Sequence of chain 1.J:
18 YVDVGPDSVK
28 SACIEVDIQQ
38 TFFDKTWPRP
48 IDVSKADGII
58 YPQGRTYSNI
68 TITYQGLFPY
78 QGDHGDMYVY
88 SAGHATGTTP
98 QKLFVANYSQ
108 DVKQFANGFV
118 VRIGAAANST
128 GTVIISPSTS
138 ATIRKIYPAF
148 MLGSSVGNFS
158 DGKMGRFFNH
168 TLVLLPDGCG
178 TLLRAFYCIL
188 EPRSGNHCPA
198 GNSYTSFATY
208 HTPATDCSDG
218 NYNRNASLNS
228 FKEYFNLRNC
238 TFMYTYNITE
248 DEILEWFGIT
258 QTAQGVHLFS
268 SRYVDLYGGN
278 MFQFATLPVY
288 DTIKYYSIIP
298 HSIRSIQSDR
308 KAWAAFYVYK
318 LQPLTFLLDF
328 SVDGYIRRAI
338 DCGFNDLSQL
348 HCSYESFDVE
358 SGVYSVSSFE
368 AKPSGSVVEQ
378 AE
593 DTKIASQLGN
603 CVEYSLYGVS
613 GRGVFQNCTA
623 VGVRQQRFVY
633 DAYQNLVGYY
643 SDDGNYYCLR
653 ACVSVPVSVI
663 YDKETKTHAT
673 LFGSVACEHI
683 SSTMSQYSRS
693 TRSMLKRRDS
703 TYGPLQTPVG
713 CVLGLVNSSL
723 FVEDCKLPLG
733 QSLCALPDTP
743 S

The small molecule below binds the protein below.
Small molecule (SMILES): CC(=O)N[C@@H]1[C@@H](O)[C@H](O)[C@@H](CO)O[C@H]1O

Binding-site contacts:
Ligand atom C7 contacts residue ASN104 of chain 1.J at 4.1 Å.
Ligand atom C8 contacts residue GLN107 of chain 1.J at 3.7 Å.
Ligand atom O5 contacts residue GLN37 of chain 1.J at 4.4 Å.
Ligand atom C3 contacts residue ASN104 of chain 1.J at 3.8 Å.
Ligand atom O5 contacts residue ASN104 of chain 1.J at 2.3 Å (h-bond).
Ligand atom C7 contacts residue GLN107 of chain 1.J at 4.1 Å.
Ligand atom C4 contacts residue ASN104 of chain 1.J at 4.2 Å.
Ligand atom C2 contacts residue ASN104 of chain 1.J at 2.5 Å.
Ligand atom N2 contacts residue GLN107 of chain 1.J at 3.5 Å.
Ligand atom C1 contacts residue GLN107 of chain 1.J at 4.4 Å.
Ligand atom C6 contacts residue ASN104 of chain 1.J at 4.5 Å.
Ligand atom C5 contacts residue ASN104 of chain 1.J at 3.7 Å.
Ligand atom N2 contacts residue ASN104 of chain 1.J at 3.0 Å (h-bond).
Ligand atom C1 contacts residue ASN104 of chain 1.J at 1.4 Å.